Sequence of chain 1.A:
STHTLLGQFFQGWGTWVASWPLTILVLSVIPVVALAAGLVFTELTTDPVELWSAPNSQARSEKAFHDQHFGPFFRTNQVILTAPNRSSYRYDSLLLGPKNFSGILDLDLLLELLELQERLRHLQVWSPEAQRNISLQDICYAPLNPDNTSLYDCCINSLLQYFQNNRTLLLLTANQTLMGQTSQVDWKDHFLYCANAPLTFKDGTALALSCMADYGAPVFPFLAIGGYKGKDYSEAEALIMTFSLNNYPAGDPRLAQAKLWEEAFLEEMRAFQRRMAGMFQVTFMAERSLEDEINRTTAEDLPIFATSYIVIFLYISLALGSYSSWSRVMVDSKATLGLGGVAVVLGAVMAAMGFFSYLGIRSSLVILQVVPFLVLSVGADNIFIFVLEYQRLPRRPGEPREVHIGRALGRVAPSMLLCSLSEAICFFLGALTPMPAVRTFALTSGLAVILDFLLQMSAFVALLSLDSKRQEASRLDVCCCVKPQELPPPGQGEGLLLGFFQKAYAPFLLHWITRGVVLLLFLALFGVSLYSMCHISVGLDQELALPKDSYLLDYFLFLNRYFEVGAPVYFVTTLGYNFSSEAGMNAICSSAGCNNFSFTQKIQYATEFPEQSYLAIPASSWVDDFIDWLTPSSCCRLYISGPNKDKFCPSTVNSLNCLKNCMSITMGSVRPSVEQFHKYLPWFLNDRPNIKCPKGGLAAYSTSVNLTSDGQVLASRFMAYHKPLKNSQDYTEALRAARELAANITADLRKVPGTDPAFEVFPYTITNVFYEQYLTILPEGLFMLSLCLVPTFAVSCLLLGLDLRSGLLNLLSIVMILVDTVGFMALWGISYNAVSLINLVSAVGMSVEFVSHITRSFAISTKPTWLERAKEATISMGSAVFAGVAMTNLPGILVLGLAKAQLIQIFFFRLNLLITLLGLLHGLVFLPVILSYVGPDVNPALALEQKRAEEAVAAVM

A small-molecule ligand and the protein it binds are described below.
Small molecule (SMILES): CC(=O)N[C@H]1[C@H](O[C@H]2[C@H](O)[C@@H](NC(C)=O)CO[C@@H]2CO)O[C@H](CO)[C@@H](O[C@@H]2O[C@H](CO)[C@@H](O)[C@H](O)[C@H]2NC(C)=O)[C@@H]1O

Binding-site contacts:
Ligand atom O6 contacts residue SER912 of chain 1.A at 4.5 Å.
Ligand atom C8 contacts residue GLN1043 of chain 1.A at 3.8 Å.
Ligand atom C5 contacts residue ASN909 of chain 1.A at 3.6 Å.
Ligand atom C6 contacts residue VAL1005 of chain 1.A at 4.1 Å (hydrophobic).
Ligand atom C2 contacts residue ASN909 of chain 1.A at 2.5 Å.
Ligand atom O7 contacts residue ASN909 of chain 1.A at 4.0 Å.
Ligand atom C4 contacts residue ASN909 of chain 1.A at 4.2 Å.
Ligand atom C5 contacts residue SER912 of chain 1.A at 4.4 Å.
Ligand atom N2 contacts residue GLN1043 of chain 1.A at 4.4 Å.
Ligand atom C7 contacts residue ASN909 of chain 1.A at 3.7 Å.
Ligand atom C1 contacts residue ASN909 of chain 1.A at 1.4 Å.
Ligand atom C6 contacts residue SER912 of chain 1.A at 4.0 Å.
Ligand atom C8 contacts residue VAL1005 of chain 1.A at 4.5 Å (hydrophobic).
Ligand atom O7 contacts residue VAL1005 of chain 1.A at 3.6 Å.
Ligand atom N2 contacts residue ASN909 of chain 1.A at 3.0 Å (h-bond).
Ligand atom C7 contacts residue VAL1005 of chain 1.A at 4.0 Å (hydrophobic).
Ligand atom C5 contacts residue VAL1005 of chain 1.A at 4.2 Å (hydrophobic).
Ligand atom O5 contacts residue SER912 of chain 1.A at 3.8 Å.
Ligand atom C3 contacts residue ASN909 of chain 1.A at 3.8 Å.
Ligand atom O5 contacts residue ASN909 of chain 1.A at 2.3 Å (h-bond).
Ligand atom O4 contacts residue VAL1005 of chain 1.A at 4.3 Å.